Sequence of chain 1.B:
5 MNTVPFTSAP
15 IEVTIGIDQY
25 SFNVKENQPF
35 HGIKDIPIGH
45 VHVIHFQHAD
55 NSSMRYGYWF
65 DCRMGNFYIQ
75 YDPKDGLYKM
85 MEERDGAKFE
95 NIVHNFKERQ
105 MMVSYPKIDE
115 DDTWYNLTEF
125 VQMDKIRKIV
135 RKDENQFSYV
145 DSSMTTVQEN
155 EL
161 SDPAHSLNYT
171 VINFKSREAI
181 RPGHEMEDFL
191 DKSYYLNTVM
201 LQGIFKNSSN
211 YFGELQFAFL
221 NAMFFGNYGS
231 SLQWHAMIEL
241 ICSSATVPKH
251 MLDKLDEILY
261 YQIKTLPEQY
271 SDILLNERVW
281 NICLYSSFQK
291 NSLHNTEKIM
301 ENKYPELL

Binding-site contacts:
Ligand atom F contacts residue PRO9 of chain 1.B at 3.5 Å.
Ligand atom C5 contacts residue THR11 of chain 1.B at 3.8 Å.
Ligand atom C4 contacts residue ILE96 of chain 1.B at 3.9 Å (hydrophobic).
Ligand atom C contacts residue THR11 of chain 1.B at 3.9 Å.
Ligand atom F contacts residue PHE10 of chain 1.B at 3.7 Å.
Ligand atom O contacts residue THR11 of chain 1.B at 3.8 Å.
Ligand atom C7 contacts residue THR11 of chain 1.B at 4.1 Å.
Ligand atom C9 contacts residue TYR72 of chain 1.B at 3.5 Å (hydrophobic).
Ligand atom S contacts residue GLU87 of chain 1.B at 3.9 Å.
Ligand atom F contacts residue TYR72 of chain 1.B at 4.0 Å.
Ligand atom O2 contacts residue ILE96 of chain 1.B at 3.2 Å.
Ligand atom C7 contacts residue ILE96 of chain 1.B at 4.0 Å (hydrophobic).
Ligand atom C8 contacts residue PRO9 of chain 1.B at 4.0 Å (hydrophobic).
Ligand atom C6 contacts residue THR11 of chain 1.B at 3.2 Å.
Ligand atom O1 contacts residue GLU87 of chain 1.B at 3.0 Å (salt-bridge).
Ligand atom C3 contacts residue TYR72 of chain 1.B at 4.1 Å (hydrophobic).
Ligand atom C3 contacts residue LYS92 of chain 1.B at 3.7 Å.
Ligand atom S contacts residue ILE96 of chain 1.B at 3.9 Å.
Ligand atom C6 contacts residue TYR72 of chain 1.B at 3.7 Å (hydrophobic).
Ligand atom O1 contacts residue TYR72 of chain 1.B at 3.2 Å (h-bond).
Ligand atom O2 contacts residue GLU87 of chain 1.B at 3.8 Å.
Ligand atom C7 contacts residue TYR72 of chain 1.B at 3.4 Å (hydrophobic).
Ligand atom C1 contacts residue ILE96 of chain 1.B at 3.9 Å (hydrophobic).
Ligand atom C8 contacts residue TYR72 of chain 1.B at 3.4 Å (hydrophobic).
Ligand atom C5 contacts residue TYR72 of chain 1.B at 3.6 Å (hydrophobic).
Ligand atom C7 contacts residue PHE100 of chain 1.B at 4.0 Å (hydrophobic).
Ligand atom F contacts residue THR11 of chain 1.B at 3.7 Å.
Ligand atom C5 contacts residue ILE96 of chain 1.B at 3.9 Å (hydrophobic).
Ligand atom C4 contacts residue TYR72 of chain 1.B at 3.5 Å (hydrophobic).
Ligand atom C8 contacts residue ILE96 of chain 1.B at 4.0 Å (hydrophobic).
Ligand atom O contacts residue ILE96 of chain 1.B at 3.9 Å.
Ligand atom C1 contacts residue THR11 of chain 1.B at 3.7 Å.
Ligand atom C3 contacts residue ILE96 of chain 1.B at 4.0 Å (hydrophobic).
Ligand atom N contacts residue ILE96 of chain 1.B at 4.0 Å.
Ligand atom F contacts residue PHE100 of chain 1.B at 3.2 Å.
Ligand atom C2 contacts residue GLN74 of chain 1.B at 4.0 Å.
Ligand atom C2 contacts residue TYR72 of chain 1.B at 3.8 Å (hydrophobic).
Ligand atom O2 contacts residue LYS92 of chain 1.B at 3.4 Å.
Ligand atom S contacts residue TYR72 of chain 1.B at 4.0 Å.
Ligand atom N contacts residue THR11 of chain 1.B at 3.8 Å.

A protein and the small-molecule ligand that binds it are described below.
Small molecule (SMILES): CO/N=C1/CCS(=O)(=O)c2ccc(F)cc21